Sequence of chain 1.B:
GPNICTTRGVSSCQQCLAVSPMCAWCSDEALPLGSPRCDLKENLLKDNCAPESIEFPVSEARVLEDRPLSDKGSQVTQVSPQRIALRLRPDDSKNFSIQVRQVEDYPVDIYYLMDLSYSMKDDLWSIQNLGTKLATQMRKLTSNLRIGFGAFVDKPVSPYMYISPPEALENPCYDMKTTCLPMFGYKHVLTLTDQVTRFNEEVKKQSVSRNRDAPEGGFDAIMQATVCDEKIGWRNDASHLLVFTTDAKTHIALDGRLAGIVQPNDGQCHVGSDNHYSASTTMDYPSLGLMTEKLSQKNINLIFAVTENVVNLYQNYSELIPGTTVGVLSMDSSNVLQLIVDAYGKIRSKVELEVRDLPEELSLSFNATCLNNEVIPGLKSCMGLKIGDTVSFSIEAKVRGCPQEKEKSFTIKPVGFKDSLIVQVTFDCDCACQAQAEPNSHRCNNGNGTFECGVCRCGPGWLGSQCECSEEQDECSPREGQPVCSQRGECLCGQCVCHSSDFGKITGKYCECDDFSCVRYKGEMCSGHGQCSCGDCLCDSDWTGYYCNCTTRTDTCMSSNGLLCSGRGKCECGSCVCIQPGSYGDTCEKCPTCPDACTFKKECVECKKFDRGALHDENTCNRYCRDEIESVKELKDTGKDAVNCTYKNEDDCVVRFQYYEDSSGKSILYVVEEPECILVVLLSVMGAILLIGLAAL

A small-molecule ligand and the protein it binds are described below.
Small molecule (SMILES): CC(=O)N[C@H]1[C@H](O[C@H]2[C@H](O)[C@@H](NC(C)=O)CO[C@@H]2CO)O[C@H](CO)[C@@H](O[C@@H]2O[C@H](CO)[C@@H](O)[C@H](O)[C@@H]2O)[C@@H]1O

Binding-site contacts:
Ligand atom C3 contacts residue ASN397 of chain 1.B at 3.8 Å.
Ligand atom C1 contacts residue ASN397 of chain 1.B at 1.4 Å.
Ligand atom O7 contacts residue ASN397 of chain 1.B at 3.4 Å (h-bond).
Ligand atom C7 contacts residue GLU426 of chain 1.B at 4.4 Å.
Ligand atom C8 contacts residue SER395 of chain 1.B at 3.6 Å.
Ligand atom C7 contacts residue SER424 of chain 1.B at 4.0 Å.
Ligand atom C4 contacts residue ASN397 of chain 1.B at 4.2 Å.
Ligand atom C5 contacts residue ASN397 of chain 1.B at 3.6 Å.
Ligand atom O5 contacts residue ASN397 of chain 1.B at 2.3 Å (h-bond).
Ligand atom C8 contacts residue GLU426 of chain 1.B at 3.5 Å.
Ligand atom C8 contacts residue ILE425 of chain 1.B at 4.0 Å (hydrophobic).
Ligand atom C5 contacts residue PRO407 of chain 1.B at 4.4 Å (hydrophobic).
Ligand atom N2 contacts residue ASN397 of chain 1.B at 2.9 Å (h-bond).
Ligand atom C8 contacts residue SER424 of chain 1.B at 3.2 Å.
Ligand atom C8 contacts residue ASN397 of chain 1.B at 3.9 Å.
Ligand atom O7 contacts residue SER424 of chain 1.B at 3.3 Å (h-bond).
Ligand atom C6 contacts residue PRO407 of chain 1.B at 4.1 Å (hydrophobic).
Ligand atom C2 contacts residue ASN397 of chain 1.B at 2.4 Å.
Ligand atom C7 contacts residue ASN397 of chain 1.B at 3.1 Å.
Ligand atom O5 contacts residue PRO407 of chain 1.B at 4.2 Å.